Sequence of chain 1.D:
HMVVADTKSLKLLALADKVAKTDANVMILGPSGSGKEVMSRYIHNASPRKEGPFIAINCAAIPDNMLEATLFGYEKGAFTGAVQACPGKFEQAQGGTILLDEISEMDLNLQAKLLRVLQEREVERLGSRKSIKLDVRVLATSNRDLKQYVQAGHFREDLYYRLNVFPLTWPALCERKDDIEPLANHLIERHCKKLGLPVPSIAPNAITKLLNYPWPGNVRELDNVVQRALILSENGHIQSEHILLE

Binding-site contacts:
Ligand atom PA contacts residue GLY50 of chain 1.D at 3.7 Å.
Ligand atom O1B contacts residue LYS51 of chain 1.D at 3.6 Å.
Ligand atom O3A contacts residue GLY50 of chain 1.D at 2.8 Å (h-bond).
Ligand atom O3G contacts residue SER47 of chain 1.D at 3.5 Å.
Ligand atom N3B contacts residue GLY48 of chain 1.D at 3.2 Å (h-bond).
Ligand atom N9 contacts residue VAL234 of chain 1.D at 3.4 Å.
Ligand atom O2B contacts residue SER49 of chain 1.D at 3.3 Å (h-bond).
Ligand atom N7 contacts residue GLY50 of chain 1.D at 3.5 Å.
Ligand atom C2 contacts residue HIS201 of chain 1.D at 3.6 Å.
Ligand atom O2G contacts residue ARG235 of chain 1.D at 2.8 Å (salt-bridge).
Ligand atom O3G contacts residue ASN158 of chain 1.D at 3.0 Å (h-bond).
Ligand atom O2A contacts residue GLU52 of chain 1.D at 3.1 Å.
Ligand atom O3G contacts residue LYS51 of chain 1.D at 3.0 Å (salt-bridge).
Ligand atom N1 contacts residue VAL18 of chain 1.D at 3.0 Å (h-bond).
Ligand atom O2' contacts residue ARG205 of chain 1.D at 3.0 Å (salt-bridge).
Ligand atom O2B contacts residue GLY50 of chain 1.D at 3.4 Å (h-bond).
Ligand atom O3' contacts residue ARG205 of chain 1.D at 2.7 Å (salt-bridge).
Ligand atom C8 contacts residue GLY50 of chain 1.D at 3.6 Å.
Ligand atom C8 contacts residue VAL234 of chain 1.D at 3.4 Å (hydrophobic).
Ligand atom C6 contacts residue LEU198 of chain 1.D at 3.6 Å (hydrophobic).
Ligand atom N6 contacts residue VAL18 of chain 1.D at 3.2 Å (h-bond).
Ligand atom PG contacts residue MG1 of chain 1.S at 3.2 Å.
Ligand atom O2' contacts residue VAL53 of chain 1.D at 3.7 Å.
Ligand atom C2' contacts residue VAL53 of chain 1.D at 3.5 Å (hydrophobic).
Ligand atom O1B contacts residue GLU52 of chain 1.D at 3.1 Å (salt-bridge).
Ligand atom O2A contacts residue VAL53 of chain 1.D at 3.2 Å (h-bond).
Ligand atom O2B contacts residue LYS51 of chain 1.D at 2.8 Å (salt-bridge).
Ligand atom N6 contacts residue MET17 of chain 1.D at 3.6 Å.
Ligand atom O4' contacts residue VAL234 of chain 1.D at 3.1 Å.
Ligand atom C1' contacts residue VAL234 of chain 1.D at 3.6 Å (hydrophobic).
Ligand atom O2B contacts residue GLY48 of chain 1.D at 3.5 Å (h-bond).
Ligand atom O3A contacts residue LYS51 of chain 1.D at 3.6 Å (salt-bridge).
Ligand atom N3B contacts residue ARG235 of chain 1.D at 3.3 Å (salt-bridge).
Ligand atom O1B contacts residue MG1 of chain 1.S at 3.4 Å.
Ligand atom O3G contacts residue GLY48 of chain 1.D at 3.7 Å.
Ligand atom O2A contacts residue GLY50 of chain 1.D at 3.3 Å.
Ligand atom O2B contacts residue PRO46 of chain 1.D at 3.7 Å.
Ligand atom O1G contacts residue MG1 of chain 1.S at 1.7 Å.
Ligand atom O3A contacts residue SER49 of chain 1.D at 3.5 Å (h-bond).
Ligand atom N1 contacts residue LEU198 of chain 1.D at 3.5 Å.

A protein and the small-molecule ligand that binds it are described below.
Small molecule (SMILES): Nc1ncnc2c1ncn2[C@@H]1O[C@H](CO[P](=O)(O)O[P](=O)(O)NP(=O)(O)O)[C@@H](O)[C@H]1O